Sequence of chain 1.E:
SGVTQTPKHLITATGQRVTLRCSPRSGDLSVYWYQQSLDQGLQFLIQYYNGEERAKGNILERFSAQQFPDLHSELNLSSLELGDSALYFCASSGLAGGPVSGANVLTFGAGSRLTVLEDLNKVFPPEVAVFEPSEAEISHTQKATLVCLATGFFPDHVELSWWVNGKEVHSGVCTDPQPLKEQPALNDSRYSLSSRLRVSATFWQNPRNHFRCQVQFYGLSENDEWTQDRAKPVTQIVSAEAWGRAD

Sequence of chain 1.D:
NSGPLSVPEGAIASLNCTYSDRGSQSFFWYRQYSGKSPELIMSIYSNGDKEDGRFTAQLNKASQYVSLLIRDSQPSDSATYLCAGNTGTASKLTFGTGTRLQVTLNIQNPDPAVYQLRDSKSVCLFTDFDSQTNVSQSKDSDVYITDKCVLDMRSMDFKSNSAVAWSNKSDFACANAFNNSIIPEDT

A protein and the small-molecule ligand that binds it are described below.
Small molecule (SMILES): CC(C)C[C@H](NC(=O)[C@H](C)N)C(=O)N[C@@H](Cc1cnc[nH]1)C(=O)NCC(=O)NCC(=O)N[C@@H](CC1=CN=C2C=CC=CC12)C(=O)N[C@H](C(=O)N[C@H](C(=O)N[C@@H](CCCCN)C(=O)O)[C@@H](C)O)[C@@H](C)O

Sequence of chain 2.A:
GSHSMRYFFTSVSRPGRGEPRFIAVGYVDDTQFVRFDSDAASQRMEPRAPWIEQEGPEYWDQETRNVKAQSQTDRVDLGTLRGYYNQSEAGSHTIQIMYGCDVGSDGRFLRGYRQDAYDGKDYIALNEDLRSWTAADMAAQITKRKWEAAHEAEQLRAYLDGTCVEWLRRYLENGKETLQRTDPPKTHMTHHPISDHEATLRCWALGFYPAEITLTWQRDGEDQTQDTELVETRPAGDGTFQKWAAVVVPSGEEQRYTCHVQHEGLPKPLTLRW

Binding-site contacts:
Ligand atom CA contacts residue THR94 of chain 1.D at 3.3 Å.
Ligand atom N contacts residue TYR99 of chain 2.A at 3.2 Å (h-bond).
Ligand atom CG2 contacts residue LEU97 of chain 1.E at 3.4 Å (hydrophobic).
Ligand atom N contacts residue ASP77 of chain 2.A at 2.6 Å (salt-bridge).
Ligand atom OG1 contacts residue THR96 of chain 1.D at 3.3 Å (h-bond).
Ligand atom OXT contacts residue TYR84 of chain 2.A at 2.9 Å (h-bond).
Ligand atom N contacts residue TRP167 of chain 2.A at 3.4 Å.
Ligand atom NZ contacts residue ASP77 of chain 2.A at 3.0 Å (salt-bridge).
Ligand atom O contacts residue LYS146 of chain 2.A at 3.2 Å (salt-bridge).
Ligand atom CE1 contacts residue THR94 of chain 1.D at 3.1 Å.
Ligand atom CB contacts residue THR143 of chain 2.A at 3.4 Å.
Ligand atom CG contacts residue GLU63 of chain 2.A at 3.4 Å.
Ligand atom O contacts residue TYR159 of chain 2.A at 2.5 Å (h-bond).
Ligand atom CG contacts residue ASP77 of chain 2.A at 3.4 Å.
Ligand atom OG1 contacts residue LYS146 of chain 2.A at 3.1 Å (salt-bridge).
Ligand atom N contacts residue TYR171 of chain 2.A at 3.2 Å (h-bond).
Ligand atom CE1 contacts residue GLN32 of chain 1.D at 3.2 Å.
Ligand atom OG1 contacts residue ALA98 of chain 1.E at 3.2 Å (h-bond).
Ligand atom CD1 contacts residue GLU63 of chain 2.A at 3.2 Å.
Ligand atom OG1 contacts residue LEU97 of chain 1.E at 2.4 Å (h-bond).
Ligand atom N contacts residue GLU63 of chain 2.A at 3.1 Å (salt-bridge).
Ligand atom N contacts residue THR94 of chain 1.D at 3.1 Å (h-bond).
Ligand atom C contacts residue ASP77 of chain 2.A at 3.4 Å.
Ligand atom O contacts residue TRP147 of chain 2.A at 3.2 Å (h-bond).
Ligand atom O contacts residue THR80 of chain 2.A at 3.4 Å.
Ligand atom ND1 contacts residue THR94 of chain 1.D at 3.3 Å (h-bond).
Ligand atom O contacts residue ASN66 of chain 2.A at 3.3 Å.
Ligand atom OG1 contacts residue GLY99 of chain 1.E at 3.4 Å (h-bond).
Ligand atom OG1 contacts residue GLU152 of chain 2.A at 2.6 Å (salt-bridge).
Ligand atom CZ2 contacts residue GLU152 of chain 2.A at 3.4 Å.
Ligand atom O contacts residue TYR7 of chain 2.A at 3.2 Å.
Ligand atom C contacts residue TYR7 of chain 2.A at 3.4 Å (hydrophobic).
Ligand atom OXT contacts residue THR143 of chain 2.A at 2.8 Å (h-bond).
Ligand atom O contacts residue GLY100 of chain 1.E at 3.3 Å (h-bond).
Ligand atom CB contacts residue LEU97 of chain 1.E at 3.4 Å (hydrophobic).
Ligand atom CA contacts residue TYR7 of chain 2.A at 3.4 Å (hydrophobic).
Ligand atom CD2 contacts residue TYR99 of chain 2.A at 3.2 Å (hydrophobic).
Ligand atom CA contacts residue ASP77 of chain 2.A at 3.3 Å.
Ligand atom O contacts residue LYS146 of chain 2.A at 3.3 Å.
Ligand atom NE1 contacts residue TRP147 of chain 2.A at 3.1 Å.